Binding-site contacts:
Ligand atom O5 contacts residue ASN289 of chain 1.B at 3.0 Å (h-bond).
Ligand atom C2 contacts residue SER75 of chain 1.B at 4.2 Å.
Ligand atom O6 contacts residue LEU203 of chain 1.B at 3.5 Å.
Ligand atom C6 contacts residue SER75 of chain 1.B at 3.8 Å.
Ligand atom C5 contacts residue PRO204 of chain 1.B at 4.4 Å (hydrophobic).
Ligand atom O2 contacts residue ARG201 of chain 1.B at 4.1 Å.
Ligand atom C5 contacts residue SER75 of chain 1.B at 3.9 Å.
Ligand atom C6 contacts residue THR78 of chain 1.B at 3.2 Å.
Ligand atom C6 contacts residue LEU293 of chain 1.B at 3.8 Å (hydrophobic).
Ligand atom C4 contacts residue ASP199 of chain 1.B at 4.3 Å.
Ligand atom C6 contacts residue ASN292 of chain 1.B at 3.6 Å.
Ligand atom O1 contacts residue SER75 of chain 1.B at 4.2 Å.
Ligand atom C4 contacts residue PRO204 of chain 1.B at 4.3 Å (hydrophobic).
Ligand atom C2 contacts residue ARG201 of chain 1.B at 4.3 Å.
Ligand atom C1 contacts residue ASN289 of chain 1.B at 4.0 Å.
Ligand atom O6 contacts residue ASN292 of chain 1.B at 3.3 Å (h-bond).
Ligand atom C6 contacts residue ASN289 of chain 1.B at 3.5 Å.
Ligand atom C1 contacts residue SER75 of chain 1.B at 3.3 Å.
Ligand atom O6 contacts residue SER75 of chain 1.B at 2.7 Å (h-bond).
Ligand atom O4 contacts residue PRO204 of chain 1.B at 3.8 Å.
Ligand atom C2 contacts residue LEU203 of chain 1.B at 4.4 Å (hydrophobic).
Ligand atom O6 contacts residue ASP76 of chain 1.B at 4.0 Å.
Ligand atom O4 contacts residue ASP199 of chain 1.B at 4.1 Å.
Ligand atom O6 contacts residue ASN289 of chain 1.B at 3.0 Å (h-bond).
Ligand atom O6 contacts residue PRO204 of chain 1.B at 2.8 Å (h-bond).
Ligand atom C5 contacts residue ASN292 of chain 1.B at 4.1 Å.
Ligand atom C5 contacts residue ASN289 of chain 1.B at 3.8 Å.
Ligand atom C1 contacts residue ASN292 of chain 1.B at 3.8 Å.
Ligand atom O6 contacts residue LEU293 of chain 1.B at 4.3 Å.
Ligand atom O6 contacts residue THR78 of chain 1.B at 2.8 Å (h-bond).
Ligand atom C6 contacts residue PRO204 of chain 1.B at 3.4 Å (hydrophobic).
Ligand atom O3 contacts residue ASP199 of chain 1.B at 3.9 Å.
Ligand atom O2 contacts residue ASN292 of chain 1.B at 4.2 Å.
Ligand atom C2 contacts residue ASN292 of chain 1.B at 4.2 Å.
Ligand atom O5 contacts residue ASN292 of chain 1.B at 3.2 Å.
Ligand atom O5 contacts residue SER75 of chain 1.B at 3.4 Å (h-bond).

This small molecule binds to this protein.
Small molecule (SMILES): OC[C@H]1O[C@H](O[C@H]2O[C@H](CO)[C@@H](O)[C@H](O)[C@H]2O)[C@H](O)[C@@H](O)[C@@H]1O

Sequence of chain 1.B:
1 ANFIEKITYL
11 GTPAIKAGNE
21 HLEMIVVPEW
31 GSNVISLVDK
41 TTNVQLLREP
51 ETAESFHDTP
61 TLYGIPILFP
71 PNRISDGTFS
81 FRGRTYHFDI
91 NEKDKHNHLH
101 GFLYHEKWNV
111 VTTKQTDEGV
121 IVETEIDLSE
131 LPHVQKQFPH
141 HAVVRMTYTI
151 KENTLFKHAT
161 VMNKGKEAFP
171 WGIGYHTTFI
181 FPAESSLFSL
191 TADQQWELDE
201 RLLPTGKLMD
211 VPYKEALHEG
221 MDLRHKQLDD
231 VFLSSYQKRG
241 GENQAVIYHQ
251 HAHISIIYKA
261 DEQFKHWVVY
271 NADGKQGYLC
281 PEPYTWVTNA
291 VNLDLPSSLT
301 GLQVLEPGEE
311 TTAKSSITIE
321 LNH